The small molecule below binds the protein below.
Small molecule (SMILES): CC(C)=CCC/C(C)=C/CC/C(C)=C/CC[C@H](C)CCOP(=O)(O)OP(=O)(O)O

Binding-site contacts:
Ligand atom O3B contacts residue LYS55 of chain 1.B at 3.6 Å.
Ligand atom O2B contacts residue LYS55 of chain 1.B at 2.8 Å (salt-bridge).
Ligand atom C9 contacts residue HIS248 of chain 1.B at 3.7 Å.
Ligand atom C19 contacts residue GLY61 of chain 1.B at 3.4 Å.
Ligand atom C19 contacts residue ILE309 of chain 1.B at 3.7 Å (hydrophobic).
Ligand atom O3B contacts residue ASN92 of chain 1.B at 3.9 Å.
Ligand atom PB contacts residue ARG54 of chain 1.B at 3.6 Å.
Ligand atom C5 contacts residue HIS58 of chain 1.B at 3.7 Å.
Ligand atom C7 contacts residue GLY211 of chain 1.B at 3.7 Å.
Ligand atom C15 contacts residue HIS248 of chain 1.B at 3.5 Å.
Ligand atom C11 contacts residue HIS248 of chain 1.B at 3.5 Å.
Ligand atom C12 contacts residue THR213 of chain 1.B at 3.7 Å.
Ligand atom O3B contacts residue ARG54 of chain 1.B at 2.9 Å (salt-bridge).
Ligand atom C12 contacts residue HIS58 of chain 1.B at 3.8 Å.
Ligand atom C19 contacts residue LEU214 of chain 1.B at 3.8 Å (hydrophobic).
Ligand atom C18 contacts residue ILE309 of chain 1.B at 3.6 Å (hydrophobic).
Ligand atom C10 contacts residue TYR169 of chain 1.B at 3.8 Å (hydrophobic).
Ligand atom PA contacts residue LYS55 of chain 1.B at 3.8 Å.
Ligand atom C17 contacts residue LEU214 of chain 1.B at 3.9 Å (hydrophobic).
Ligand atom C13 contacts residue HIS58 of chain 1.B at 3.8 Å.
Ligand atom PB contacts residue LYS55 of chain 1.B at 3.4 Å.
Ligand atom C1 contacts residue ASP252 of chain 1.B at 3.7 Å.
Ligand atom C4 contacts residue ASP91 of chain 1.B at 3.4 Å.
Ligand atom C20 contacts residue GLY61 of chain 1.B at 3.2 Å.
Ligand atom C18 contacts residue GLY61 of chain 1.B at 3.6 Å.
Ligand atom C2 contacts residue HIS58 of chain 1.B at 3.9 Å.
Ligand atom C8 contacts residue GLY211 of chain 1.B at 3.8 Å.
Ligand atom C14 contacts residue GLY62 of chain 1.B at 3.6 Å.
Ligand atom C10 contacts residue GLN84 of chain 1.B at 3.5 Å.
Ligand atom C11 contacts residue HIS58 of chain 1.B at 3.7 Å.
Ligand atom C12 contacts residue GLN84 of chain 1.B at 3.7 Å.
Ligand atom O2A contacts residue LYS55 of chain 1.B at 3.2 Å (salt-bridge).
Ligand atom C14 contacts residue HIS58 of chain 1.B at 2.8 Å.
Ligand atom O2B contacts residue ARG54 of chain 1.B at 2.7 Å (salt-bridge).
Ligand atom C2 contacts residue LYS55 of chain 1.B at 3.5 Å.
Ligand atom C19 contacts residue TYR65 of chain 1.B at 3.9 Å (hydrophobic).
Ligand atom O3A contacts residue LYS55 of chain 1.B at 3.3 Å (salt-bridge).
Ligand atom C9 contacts residue THR213 of chain 1.B at 3.6 Å.
Ligand atom C20 contacts residue ILE309 of chain 1.B at 3.6 Å (hydrophobic).
Ligand atom C19 contacts residue ILE305 of chain 1.B at 3.7 Å (hydrophobic).

Sequence of chain 1.B:
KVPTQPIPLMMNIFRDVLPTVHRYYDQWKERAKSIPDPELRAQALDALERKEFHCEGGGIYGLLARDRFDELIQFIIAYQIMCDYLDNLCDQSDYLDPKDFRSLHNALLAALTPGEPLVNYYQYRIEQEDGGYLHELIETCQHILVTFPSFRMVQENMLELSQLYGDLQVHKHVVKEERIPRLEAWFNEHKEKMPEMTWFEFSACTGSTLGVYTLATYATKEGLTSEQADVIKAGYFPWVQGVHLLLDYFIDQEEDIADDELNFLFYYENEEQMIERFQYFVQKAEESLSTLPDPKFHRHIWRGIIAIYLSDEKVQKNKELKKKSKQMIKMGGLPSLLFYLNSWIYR